Sequence of chain 1.A:
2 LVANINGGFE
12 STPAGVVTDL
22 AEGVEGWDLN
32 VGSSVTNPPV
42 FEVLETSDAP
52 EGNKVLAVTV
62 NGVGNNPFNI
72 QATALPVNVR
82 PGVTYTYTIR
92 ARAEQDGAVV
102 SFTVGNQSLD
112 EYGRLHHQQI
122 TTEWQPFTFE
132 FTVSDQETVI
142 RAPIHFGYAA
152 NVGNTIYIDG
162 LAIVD

The small molecule below binds the protein below.
Small molecule (SMILES): O[C@@H]1[C@@H](O)[C@H](O[C@@H]2CO[C@@H](O[C@@H]3CO[C@@H](O[C@@H]4CO[C@@H](O)[C@H](O)[C@H]4O)[C@H](O)[C@H]3O)[C@H](O)[C@H]2O)OC[C@H]1O

Binding-site contacts:
Ligand atom O3 contacts residue GLU112 of chain 1.A at 4.1 Å.
Ligand atom C5 contacts residue GLU112 of chain 1.A at 3.7 Å.
Ligand atom O3 contacts residue CIT1 of chain 1.E at 3.0 Å (h-bond).
Ligand atom C3 contacts residue ARG142 of chain 1.A at 3.9 Å.
Ligand atom C5 contacts residue HIS117 of chain 1.A at 3.8 Å.
Ligand atom C5 contacts residue ARG115 of chain 1.A at 3.7 Å.
Ligand atom O2 contacts residue PRO144 of chain 1.A at 3.5 Å.
Ligand atom O4 contacts residue HIS117 of chain 1.A at 3.4 Å.
Ligand atom O3 contacts residue LEU110 of chain 1.A at 2.8 Å (h-bond).
Ligand atom C4 contacts residue HIS117 of chain 1.A at 4.1 Å.
Ligand atom C4 contacts residue ARG115 of chain 1.A at 3.6 Å.
Ligand atom O5 contacts residue GLU112 of chain 1.A at 4.1 Å.
Ligand atom C1 contacts residue GLU112 of chain 1.A at 3.8 Å.
Ligand atom C2 contacts residue ARG142 of chain 1.A at 3.9 Å.
Ligand atom C3 contacts residue CIT1 of chain 1.E at 3.8 Å.
Ligand atom O2 contacts residue HIS146 of chain 1.A at 2.8 Å (h-bond).
Ligand atom O3 contacts residue PRO144 of chain 1.A at 3.5 Å.
Ligand atom C2 contacts residue HIS146 of chain 1.A at 4.1 Å.
Ligand atom C1 contacts residue HIS117 of chain 1.A at 4.1 Å.
Ligand atom O3 contacts residue ARG142 of chain 1.A at 3.0 Å (salt-bridge).
Ligand atom C2 contacts residue CIT1 of chain 1.E at 3.6 Å.
Ligand atom C1 contacts residue PHE69 of chain 1.A at 4.1 Å (hydrophobic).
Ligand atom C3 contacts residue LEU110 of chain 1.A at 3.4 Å (hydrophobic).
Ligand atom C4 contacts residue GLN72 of chain 1.A at 4.0 Å.
Ligand atom O5 contacts residue LEU110 of chain 1.A at 4.0 Å.
Ligand atom O3 contacts residue GLN72 of chain 1.A at 2.6 Å (h-bond).
Ligand atom O5 contacts residue ARG115 of chain 1.A at 3.4 Å.
Ligand atom C5 contacts residue PHE69 of chain 1.A at 4.0 Å (hydrophobic).
Ligand atom O2 contacts residue ARG115 of chain 1.A at 3.6 Å.
Ligand atom C3 contacts residue HIS117 of chain 1.A at 3.8 Å.
Ligand atom O4 contacts residue GLN72 of chain 1.A at 3.0 Å (h-bond).
Ligand atom C3 contacts residue ARG115 of chain 1.A at 3.7 Å.
Ligand atom O2 contacts residue GLN72 of chain 1.A at 4.1 Å.
Ligand atom O3 contacts residue ARG115 of chain 1.A at 3.4 Å.
Ligand atom C5 contacts residue HIS146 of chain 1.A at 3.9 Å.
Ligand atom O4 contacts residue LEU110 of chain 1.A at 4.0 Å.
Ligand atom O2 contacts residue CIT1 of chain 1.E at 3.0 Å (h-bond).
Ligand atom C1 contacts residue ARG115 of chain 1.A at 3.9 Å.
Ligand atom C3 contacts residue GLN72 of chain 1.A at 3.3 Å.
Ligand atom O2 contacts residue HIS117 of chain 1.A at 3.9 Å.